Sequence of chain 1.B:
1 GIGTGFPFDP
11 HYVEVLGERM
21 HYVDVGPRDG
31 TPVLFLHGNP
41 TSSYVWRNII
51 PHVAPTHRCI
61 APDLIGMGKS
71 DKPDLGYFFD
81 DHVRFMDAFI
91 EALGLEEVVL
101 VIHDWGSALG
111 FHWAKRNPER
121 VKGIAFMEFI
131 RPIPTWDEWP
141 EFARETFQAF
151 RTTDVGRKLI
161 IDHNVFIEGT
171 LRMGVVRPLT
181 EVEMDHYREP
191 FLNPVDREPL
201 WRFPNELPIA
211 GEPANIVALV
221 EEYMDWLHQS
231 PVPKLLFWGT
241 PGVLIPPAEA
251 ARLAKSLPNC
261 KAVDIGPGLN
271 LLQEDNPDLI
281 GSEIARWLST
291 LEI

A small-molecule ligand and the protein it binds are described below.
Small molecule (SMILES): CN(C)c1ccc2c(-c3cc(C(=O)NCCOCCOCCCCCCCl)ccc3C(=O)O)c3ccc(=[N+](C)C)cc-3oc2c1

Binding-site contacts:
Ligand atom C contacts residue HIS163 of chain 1.B at 3.8 Å.
Ligand atom N1 contacts residue MET173 of chain 1.B at 3.8 Å.
Ligand atom C21 contacts residue THR146 of chain 1.B at 3.3 Å.
Ligand atom C3 contacts residue VAL165 of chain 1.B at 3.5 Å (hydrophobic).
Ligand atom C30 contacts residue GLY169 of chain 1.B at 3.9 Å.
Ligand atom C10 contacts residue THR170 of chain 1.B at 3.9 Å.
Ligand atom C2 contacts residue VAL165 of chain 1.B at 3.6 Å (hydrophobic).
Ligand atom C30 contacts residue GLU168 of chain 1.B at 3.4 Å.
Ligand atom C32 contacts residue GLU168 of chain 1.B at 3.7 Å.
Ligand atom C19 contacts residue ASP104 of chain 1.B at 2.5 Å.
Ligand atom C13 contacts residue THR170 of chain 1.B at 3.9 Å.
Ligand atom C12 contacts residue THR170 of chain 1.B at 3.9 Å.
Ligand atom O contacts residue THR170 of chain 1.B at 3.5 Å.
Ligand atom N1 contacts residue THR146 of chain 1.B at 3.6 Å.
Ligand atom C29 contacts residue GLU168 of chain 1.B at 3.6 Å.
Ligand atom O1 contacts residue THR170 of chain 1.B at 3.7 Å.
Ligand atom O1 contacts residue PHE147 of chain 1.B at 3.6 Å.
Ligand atom C25 contacts residue GLY169 of chain 1.B at 3.8 Å.
Ligand atom C31 contacts residue ARG172 of chain 1.B at 3.8 Å.
Ligand atom C18 contacts residue ASP104 of chain 1.B at 3.1 Å.
Ligand atom O contacts residue ALA143 of chain 1.B at 3.4 Å.
Ligand atom C1 contacts residue HIS163 of chain 1.B at 3.8 Å.
Ligand atom C4 contacts residue VAL165 of chain 1.B at 3.9 Å (hydrophobic).
Ligand atom O contacts residue PHE147 of chain 1.B at 3.4 Å.
Ligand atom C15 contacts residue GLY174 of chain 1.B at 3.9 Å.
Ligand atom C17 contacts residue ASN270 of chain 1.B at 3.7 Å.
Ligand atom C27 contacts residue GLY169 of chain 1.B at 3.6 Å.
Ligand atom C20 contacts residue ASP104 of chain 1.B at 1.4 Å.
Ligand atom C10 contacts residue THR146 of chain 1.B at 3.7 Å.
Ligand atom C13 contacts residue MET173 of chain 1.B at 3.8 Å (hydrophobic).
Ligand atom C32 contacts residue ARG172 of chain 1.B at 3.5 Å.
Ligand atom C8 contacts residue MET173 of chain 1.B at 3.9 Å (hydrophobic).
Ligand atom C18 contacts residue ASN270 of chain 1.B at 3.6 Å.
Ligand atom C12 contacts residue ALA143 of chain 1.B at 3.8 Å (hydrophobic).
Ligand atom C26 contacts residue GLY169 of chain 1.B at 3.6 Å.
Ligand atom O2 contacts residue THR170 of chain 1.B at 2.7 Å (h-bond).
Ligand atom C10 contacts residue MET173 of chain 1.B at 3.6 Å (hydrophobic).
Ligand atom C15 contacts residue THR170 of chain 1.B at 3.9 Å.
Ligand atom C9 contacts residue MET173 of chain 1.B at 3.8 Å (hydrophobic).
Ligand atom N2 contacts residue GLU168 of chain 1.B at 3.4 Å (salt-bridge).